This protein binds this small molecule.
Small molecule (SMILES): CC[C@H](C)[C@H](NC(=O)[C@H](CC(C)C)NC(=O)[C@H](CO)NC(=O)CNC(=O)[C@@H](NC(=O)[C@@H](N)[C@@H](C)O)C(C)C)C(=O)N[C@H](C=O)CCC(N)=O

Binding-site contacts:
Ligand atom O contacts residue ARG35 of chain 7.D at 3.1 Å (salt-bridge).
Ligand atom CB contacts residue ASP243 of chain 7.D at 4.3 Å.
Ligand atom CG2 contacts residue LEU40 of chain 7.D at 4.2 Å (hydrophobic).
Ligand atom CD contacts residue ARG36 of chain 7.D at 4.1 Å.
Ligand atom C contacts residue ASP243 of chain 7.D at 3.8 Å.
Ligand atom OE1 contacts residue ARG36 of chain 7.D at 3.8 Å.
Ligand atom CB contacts residue ARG29 of chain 7.D at 4.1 Å.
Ligand atom NE2 contacts residue ARG36 of chain 7.D at 3.9 Å.
Ligand atom C contacts residue ARG36 of chain 7.D at 3.2 Å.
Ligand atom N contacts residue ARG35 of chain 7.D at 4.1 Å.
Ligand atom CB contacts residue LEU40 of chain 7.D at 4.1 Å (hydrophobic).
Ligand atom O contacts residue ARG35 of chain 7.D at 3.4 Å (salt-bridge).
Ligand atom CD1 contacts residue LEU40 of chain 7.D at 3.8 Å (hydrophobic).
Ligand atom CB contacts residue ARG35 of chain 7.D at 3.5 Å.
Ligand atom CA contacts residue ARG35 of chain 7.D at 3.9 Å.
Ligand atom CG2 contacts residue PRO43 of chain 7.D at 3.9 Å (hydrophobic).
Ligand atom C contacts residue ASP243 of chain 7.D at 3.9 Å.
Ligand atom CA contacts residue ASP243 of chain 7.D at 4.3 Å.
Ligand atom N contacts residue ASP243 of chain 7.D at 2.8 Å (salt-bridge).
Ligand atom OG contacts residue ARG29 of chain 7.D at 4.3 Å.
Ligand atom O contacts residue ARG29 of chain 7.D at 3.8 Å.
Ligand atom CA contacts residue ASP243 of chain 7.D at 3.3 Å.
Ligand atom CD1 contacts residue ARG35 of chain 7.D at 4.5 Å.
Ligand atom N contacts residue ASP243 of chain 7.D at 3.2 Å (salt-bridge).
Ligand atom CA contacts residue PRO43 of chain 7.D at 4.4 Å (hydrophobic).
Ligand atom CG contacts residue LEU40 of chain 7.D at 4.4 Å (hydrophobic).
Ligand atom CA contacts residue ARG29 of chain 7.D at 4.0 Å.
Ligand atom OG contacts residue ILE25 of chain 7.D at 4.0 Å.
Ligand atom O contacts residue ARG36 of chain 7.D at 3.6 Å (salt-bridge).
Ligand atom CB contacts residue ARG35 of chain 7.D at 4.1 Å.
Ligand atom O contacts residue ASP243 of chain 7.D at 4.1 Å.
Ligand atom CG1 contacts residue ARG35 of chain 7.D at 4.2 Å.
Ligand atom CD1 contacts residue ARG29 of chain 7.D at 4.4 Å.
Ligand atom C contacts residue ARG35 of chain 7.D at 3.6 Å.
Ligand atom N contacts residue PRO43 of chain 7.D at 4.4 Å.
Ligand atom CB contacts residue PRO43 of chain 7.D at 3.8 Å (hydrophobic).
Ligand atom C contacts residue ARG35 of chain 7.D at 4.4 Å.
Ligand atom CA contacts residue ASP243 of chain 7.D at 4.4 Å.
Ligand atom CD1 contacts residue LEU32 of chain 7.D at 3.8 Å (hydrophobic).
Ligand atom CG2 contacts residue ASP243 of chain 7.D at 3.3 Å.

Sequence of chain 7.D:
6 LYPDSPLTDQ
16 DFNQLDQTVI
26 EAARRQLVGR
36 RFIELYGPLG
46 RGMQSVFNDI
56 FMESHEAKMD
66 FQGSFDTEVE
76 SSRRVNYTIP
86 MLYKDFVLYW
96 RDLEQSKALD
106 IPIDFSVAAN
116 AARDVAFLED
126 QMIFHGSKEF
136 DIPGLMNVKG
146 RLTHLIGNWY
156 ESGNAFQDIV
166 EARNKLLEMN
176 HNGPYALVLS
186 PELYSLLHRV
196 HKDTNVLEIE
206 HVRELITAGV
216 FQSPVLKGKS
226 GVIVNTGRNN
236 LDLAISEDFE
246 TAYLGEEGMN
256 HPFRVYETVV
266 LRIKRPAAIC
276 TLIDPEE